This protein binds this small molecule.
Small molecule (SMILES): CN(C)CC=CC(=O)Nc1ccc2ncnc(Nc3cccc(Br)c3)c2c1

Binding-site contacts:
Ligand atom C7 contacts residue LEU146 of chain 1.B at 3.7 Å (hydrophobic).
Ligand atom C4 contacts residue VAL34 of chain 1.B at 3.7 Å (hydrophobic).
Ligand atom N1 contacts residue LEU146 of chain 1.B at 3.5 Å.
Ligand atom BRR1 contacts residue ILE47 of chain 1.B at 3.9 Å.
Ligand atom C22 contacts residue LYS48 of chain 1.B at 3.7 Å.
Ligand atom C18 contacts residue GLY97 of chain 1.B at 3.8 Å.
Ligand atom N2 contacts residue TYR93 of chain 1.B at 3.9 Å.
Ligand atom C21 contacts residue PHE158 of chain 1.B at 3.4 Å (hydrophobic).
Ligand atom C13 contacts residue GLY97 of chain 1.B at 3.5 Å.
Ligand atom C65 contacts residue ALA143 of chain 1.B at 4.0 Å (hydrophobic).
Ligand atom C61 contacts residue CYS98 of chain 1.B at 2.9 Å (hydrophobic).
Ligand atom C19 contacts residue MET94 of chain 1.B at 3.7 Å (hydrophobic).
Ligand atom BRR1 contacts residue LYS48 of chain 1.B at 3.8 Å.
Ligand atom C17 contacts residue GLY97 of chain 1.B at 3.3 Å.
Ligand atom BRR1 contacts residue MET91 of chain 1.B at 3.8 Å.
Ligand atom C11 contacts residue ASP101 of chain 1.B at 3.7 Å.
Ligand atom N3 contacts residue ALA46 of chain 1.B at 4.0 Å.
Ligand atom C10 contacts residue CYS98 of chain 1.B at 3.3 Å (hydrophobic).
Ligand atom BRR1 contacts residue ALA46 of chain 1.B at 3.3 Å.
Ligand atom C19 contacts residue TYR93 of chain 1.B at 3.9 Å (hydrophobic).
Ligand atom O61 contacts residue CYS98 of chain 1.B at 2.9 Å.
Ligand atom C11 contacts residue CYS98 of chain 1.B at 3.0 Å (hydrophobic).
Ligand atom C21 contacts residue LYS48 of chain 1.B at 3.9 Å.
Ligand atom C18 contacts residue LEU26 of chain 1.B at 3.9 Å (hydrophobic).
Ligand atom C5 contacts residue VAL34 of chain 1.B at 3.9 Å (hydrophobic).
Ligand atom N2 contacts residue LEU26 of chain 1.B at 3.7 Å.
Ligand atom C4 contacts residue ALA46 of chain 1.B at 4.0 Å (hydrophobic).
Ligand atom C19 contacts residue ALA46 of chain 1.B at 4.0 Å (hydrophobic).
Ligand atom O61 contacts residue LEU146 of chain 1.B at 4.0 Å.
Ligand atom C6 contacts residue LEU146 of chain 1.B at 3.7 Å (hydrophobic).
Ligand atom C22 contacts residue PHE158 of chain 1.B at 3.4 Å (hydrophobic).
Ligand atom C51 contacts residue ASP101 of chain 1.B at 3.1 Å.
Ligand atom C17 contacts residue LEU26 of chain 1.B at 4.0 Å (hydrophobic).
Ligand atom C5 contacts residue LEU146 of chain 1.B at 4.0 Å (hydrophobic).
Ligand atom N3 contacts residue LEU146 of chain 1.B at 3.8 Å.
Ligand atom C8 contacts residue LEU146 of chain 1.B at 3.8 Å (hydrophobic).
Ligand atom C67 contacts residue LEU100 of chain 1.B at 3.9 Å (hydrophobic).
Ligand atom N2 contacts residue MET94 of chain 1.B at 3.4 Å (h-bond).
Ligand atom C51 contacts residue CYS98 of chain 1.B at 1.9 Å (hydrophobic).
Ligand atom C61 contacts residue ALA143 of chain 1.B at 3.5 Å (hydrophobic).

Sequence of chain 1.B:
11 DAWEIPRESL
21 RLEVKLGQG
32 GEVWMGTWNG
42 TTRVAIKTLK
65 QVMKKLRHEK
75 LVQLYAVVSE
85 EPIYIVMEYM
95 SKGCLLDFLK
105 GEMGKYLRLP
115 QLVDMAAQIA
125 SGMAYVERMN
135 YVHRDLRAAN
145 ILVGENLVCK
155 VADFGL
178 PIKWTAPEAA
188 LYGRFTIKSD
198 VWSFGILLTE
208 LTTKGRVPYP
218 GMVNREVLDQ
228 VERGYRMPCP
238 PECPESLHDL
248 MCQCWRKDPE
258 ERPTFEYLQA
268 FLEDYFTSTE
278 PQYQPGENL